Binding-site contacts:
Ligand atom C4 contacts residue ASN657 of chain 1.B at 4.2 Å.
Ligand atom C7 contacts residue ASN657 of chain 1.B at 3.4 Å.
Ligand atom C5 contacts residue ASN657 of chain 1.B at 3.6 Å.
Ligand atom C1 contacts residue ASN657 of chain 1.B at 1.4 Å.
Ligand atom C3 contacts residue ASN657 of chain 1.B at 3.9 Å.
Ligand atom N2 contacts residue ASN657 of chain 1.B at 3.0 Å (h-bond).
Ligand atom O7 contacts residue ASN657 of chain 1.B at 3.4 Å (h-bond).
Ligand atom C2 contacts residue ASN657 of chain 1.B at 2.5 Å.
Ligand atom C8 contacts residue HIS655 of chain 1.B at 3.5 Å.
Ligand atom O5 contacts residue ASN657 of chain 1.B at 2.3 Å (h-bond).

A small-molecule ligand and the protein it binds are described below.
Small molecule (SMILES): CC(=O)N[C@@H]1[C@@H](O)[C@H](O)[C@@H](CO)O[C@H]1O

Sequence of chain 1.B:
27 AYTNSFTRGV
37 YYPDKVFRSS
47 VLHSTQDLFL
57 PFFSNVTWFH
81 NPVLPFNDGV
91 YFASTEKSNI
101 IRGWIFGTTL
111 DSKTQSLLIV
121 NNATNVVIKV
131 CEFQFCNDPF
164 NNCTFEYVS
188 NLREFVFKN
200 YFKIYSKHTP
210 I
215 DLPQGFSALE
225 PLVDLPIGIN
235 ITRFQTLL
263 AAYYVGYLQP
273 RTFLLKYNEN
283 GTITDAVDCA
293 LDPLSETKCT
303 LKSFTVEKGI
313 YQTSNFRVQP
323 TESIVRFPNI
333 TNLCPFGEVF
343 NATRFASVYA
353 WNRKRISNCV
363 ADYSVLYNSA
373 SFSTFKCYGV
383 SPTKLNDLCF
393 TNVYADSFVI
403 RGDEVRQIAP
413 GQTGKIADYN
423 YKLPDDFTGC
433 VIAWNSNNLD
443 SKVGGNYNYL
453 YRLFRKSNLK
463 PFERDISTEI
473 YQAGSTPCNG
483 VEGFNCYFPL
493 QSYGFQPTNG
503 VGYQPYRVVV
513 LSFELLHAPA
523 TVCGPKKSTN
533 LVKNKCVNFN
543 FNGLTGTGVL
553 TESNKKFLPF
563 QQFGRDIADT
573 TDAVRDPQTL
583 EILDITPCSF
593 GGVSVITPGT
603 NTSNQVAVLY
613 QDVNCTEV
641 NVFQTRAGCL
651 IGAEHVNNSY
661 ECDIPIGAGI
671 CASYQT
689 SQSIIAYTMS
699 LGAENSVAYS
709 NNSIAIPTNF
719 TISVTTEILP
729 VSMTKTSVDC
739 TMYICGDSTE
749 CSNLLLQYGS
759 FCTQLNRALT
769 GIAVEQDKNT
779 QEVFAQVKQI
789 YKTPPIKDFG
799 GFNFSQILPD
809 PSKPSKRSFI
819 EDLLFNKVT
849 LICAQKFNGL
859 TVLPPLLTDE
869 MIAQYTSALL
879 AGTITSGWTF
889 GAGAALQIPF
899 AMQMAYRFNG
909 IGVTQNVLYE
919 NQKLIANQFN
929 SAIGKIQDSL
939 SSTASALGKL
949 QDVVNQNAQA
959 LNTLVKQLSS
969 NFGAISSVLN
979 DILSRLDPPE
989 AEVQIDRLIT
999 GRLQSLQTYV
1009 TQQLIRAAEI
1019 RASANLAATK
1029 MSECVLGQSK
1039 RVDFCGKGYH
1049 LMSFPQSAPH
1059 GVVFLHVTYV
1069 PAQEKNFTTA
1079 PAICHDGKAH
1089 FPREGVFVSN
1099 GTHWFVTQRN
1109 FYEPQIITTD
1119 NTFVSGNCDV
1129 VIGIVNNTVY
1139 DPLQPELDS